Sequence of chain 1.C:
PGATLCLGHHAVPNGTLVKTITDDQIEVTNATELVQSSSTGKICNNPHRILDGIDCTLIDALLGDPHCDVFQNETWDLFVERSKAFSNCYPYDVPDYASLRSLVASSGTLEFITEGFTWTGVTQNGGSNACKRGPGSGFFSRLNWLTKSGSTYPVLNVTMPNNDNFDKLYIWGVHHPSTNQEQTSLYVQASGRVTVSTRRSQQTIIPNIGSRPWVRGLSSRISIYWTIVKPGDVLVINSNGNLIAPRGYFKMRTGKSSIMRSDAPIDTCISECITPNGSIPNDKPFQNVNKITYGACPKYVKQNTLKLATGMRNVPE

This protein binds this small molecule.
Small molecule (SMILES): CC(=O)N[C@H]1[C@H](O[C@H]2[C@H](O)[C@@H](NC(C)=O)CO[C@@H]2CO)O[C@H](CO)[C@@H](O)[C@@H]1O

Binding-site contacts:
Ligand atom C8 contacts residue VAL291 of chain 1.C at 4.1 Å (hydrophobic).
Ligand atom C2 contacts residue ASN279 of chain 1.C at 2.5 Å.
Ligand atom C6 contacts residue ASN292 of chain 1.C at 4.4 Å.
Ligand atom O5 contacts residue ASN279 of chain 1.C at 2.3 Å (h-bond).
Ligand atom C8 contacts residue GLU69 of chain 1.D at 3.7 Å.
Ligand atom C3 contacts residue VAL291 of chain 1.C at 4.3 Å (hydrophobic).
Ligand atom C5 contacts residue ASN292 of chain 1.C at 4.0 Å.
Ligand atom C2 contacts residue VAL291 of chain 1.C at 4.2 Å (hydrophobic).
Ligand atom C1 contacts residue ASN292 of chain 1.C at 4.1 Å.
Ligand atom C1 contacts residue VAL291 of chain 1.C at 3.9 Å (hydrophobic).
Ligand atom C3 contacts residue ASN279 of chain 1.C at 3.8 Å.
Ligand atom C1 contacts residue ASN279 of chain 1.C at 1.4 Å.
Ligand atom O5 contacts residue ASN292 of chain 1.C at 4.0 Å.
Ligand atom C7 contacts residue ASN279 of chain 1.C at 3.0 Å.
Ligand atom C8 contacts residue LYS293 of chain 1.C at 4.2 Å.
Ligand atom C5 contacts residue ASN279 of chain 1.C at 3.6 Å.
Ligand atom C4 contacts residue ASN279 of chain 1.C at 4.2 Å.
Ligand atom N2 contacts residue ASN279 of chain 1.C at 2.9 Å (h-bond).
Ligand atom N2 contacts residue VAL291 of chain 1.C at 3.9 Å.
Ligand atom O7 contacts residue ASN279 of chain 1.C at 2.7 Å (h-bond).
Ligand atom C8 contacts residue SER39 of chain 1.C at 3.9 Å.
Ligand atom C7 contacts residue VAL291 of chain 1.C at 4.3 Å (hydrophobic).
Ligand atom C8 contacts residue ASN279 of chain 1.C at 4.3 Å.

Sequence of chain 1.D:
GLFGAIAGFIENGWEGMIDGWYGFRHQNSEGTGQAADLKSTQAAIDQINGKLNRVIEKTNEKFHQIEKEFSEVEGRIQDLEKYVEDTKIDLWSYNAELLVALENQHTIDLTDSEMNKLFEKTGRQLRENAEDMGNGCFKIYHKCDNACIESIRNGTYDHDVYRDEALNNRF